Sequence of chain 1.B:
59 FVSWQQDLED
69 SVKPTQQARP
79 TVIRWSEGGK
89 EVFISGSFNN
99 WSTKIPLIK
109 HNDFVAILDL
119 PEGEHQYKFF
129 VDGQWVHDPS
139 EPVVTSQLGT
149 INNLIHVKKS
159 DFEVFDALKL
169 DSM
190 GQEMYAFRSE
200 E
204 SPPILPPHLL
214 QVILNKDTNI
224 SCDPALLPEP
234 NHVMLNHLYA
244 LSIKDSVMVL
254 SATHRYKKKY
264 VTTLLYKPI

Sequence of chain 1.A:
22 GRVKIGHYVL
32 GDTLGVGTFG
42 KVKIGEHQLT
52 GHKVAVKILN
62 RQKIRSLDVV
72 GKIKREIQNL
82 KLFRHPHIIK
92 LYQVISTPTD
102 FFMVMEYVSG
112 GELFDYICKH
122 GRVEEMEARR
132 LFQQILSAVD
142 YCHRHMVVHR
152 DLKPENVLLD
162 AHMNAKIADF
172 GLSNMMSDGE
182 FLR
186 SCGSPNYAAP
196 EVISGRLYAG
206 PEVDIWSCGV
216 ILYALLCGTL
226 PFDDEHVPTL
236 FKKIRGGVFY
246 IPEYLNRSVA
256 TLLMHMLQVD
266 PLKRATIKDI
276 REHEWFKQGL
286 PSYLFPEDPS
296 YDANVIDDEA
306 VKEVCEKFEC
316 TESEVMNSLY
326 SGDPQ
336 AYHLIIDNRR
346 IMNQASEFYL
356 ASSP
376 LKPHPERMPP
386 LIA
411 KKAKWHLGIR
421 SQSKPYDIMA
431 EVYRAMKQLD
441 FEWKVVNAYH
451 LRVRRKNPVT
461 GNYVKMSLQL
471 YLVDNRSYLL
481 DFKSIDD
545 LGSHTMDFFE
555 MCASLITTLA

Binding-site contacts:
Ligand atom CBG contacts residue ARG82 of chain 1.B at 3.8 Å.
Ligand atom NAT contacts residue ASP111 of chain 1.B at 3.9 Å.
Ligand atom CAZ contacts residue ARG82 of chain 1.B at 3.8 Å.
Ligand atom CAJ contacts residue SEP108 of chain 1.B at 3.7 Å.
Ligand atom CAX contacts residue GLY32 of chain 1.A at 3.4 Å.
Ligand atom CAO contacts residue VAL113 of chain 1.B at 3.6 Å (hydrophobic).
Ligand atom CL1 contacts residue LEU31 of chain 1.A at 3.9 Å.
Ligand atom NAR contacts residue ILE59 of chain 1.A at 3.4 Å.
Ligand atom OAD contacts residue GLY32 of chain 1.A at 2.7 Å (h-bond).
Ligand atom CAQ contacts residue ILE59 of chain 1.A at 3.5 Å (hydrophobic).
Ligand atom CAI contacts residue GLY41 of chain 1.A at 3.7 Å.
Ligand atom OAU contacts residue ARG82 of chain 1.B at 3.2 Å (salt-bridge).
Ligand atom CAP contacts residue ARG82 of chain 1.B at 3.4 Å.
Ligand atom CL1 contacts residue ILE59 of chain 1.A at 3.5 Å.
Ligand atom CAQ contacts residue ASP101 of chain 1.A at 3.1 Å.
Ligand atom CAH contacts residue GLY32 of chain 1.A at 3.5 Å.
Ligand atom CAJ contacts residue LYS107 of chain 1.B at 3.7 Å.
Ligand atom NAR contacts residue ARG82 of chain 1.B at 3.6 Å.
Ligand atom NAR contacts residue ASP101 of chain 1.A at 3.0 Å (salt-bridge).
Ligand atom CAK contacts residue ILE59 of chain 1.A at 4.0 Å (hydrophobic).
Ligand atom CAG contacts residue LYS107 of chain 1.B at 3.3 Å.
Ligand atom CAG contacts residue ILE106 of chain 1.B at 3.8 Å (hydrophobic).
Ligand atom CAY contacts residue ILE59 of chain 1.A at 3.4 Å (hydrophobic).
Ligand atom OAD contacts residue LEU31 of chain 1.A at 3.2 Å.
Ligand atom CAK contacts residue ASN61 of chain 1.A at 3.8 Å.
Ligand atom OAU contacts residue ASN61 of chain 1.A at 3.7 Å.
Ligand atom CBH contacts residue ARG82 of chain 1.B at 3.9 Å.
Ligand atom CAL contacts residue SEP108 of chain 1.B at 3.6 Å.
Ligand atom CAN contacts residue SEP108 of chain 1.B at 4.0 Å.
Ligand atom CL1 contacts residue PHE103 of chain 1.A at 3.8 Å.
Ligand atom CBA contacts residue SEP108 of chain 1.B at 3.9 Å.
Ligand atom CBG contacts residue ILE59 of chain 1.A at 3.5 Å (hydrophobic).
Ligand atom CBG contacts residue ASP101 of chain 1.A at 3.4 Å.
Ligand atom CAM contacts residue VAL24 of chain 1.A at 3.8 Å (hydrophobic).
Ligand atom NAT contacts residue ARG82 of chain 1.B at 3.7 Å.
Ligand atom CAZ contacts residue ASN61 of chain 1.A at 3.9 Å.
Ligand atom CAH contacts residue LEU31 of chain 1.A at 3.3 Å (hydrophobic).
Ligand atom CBF contacts residue ILE59 of chain 1.A at 4.1 Å (hydrophobic).
Ligand atom CBC contacts residue ARG82 of chain 1.B at 3.3 Å.
Ligand atom CAX contacts residue LEU31 of chain 1.A at 3.6 Å (hydrophobic).

This protein binds this small molecule.
Small molecule (SMILES): Cc1ccc(Oc2nc3nc(-c4ccc(-c5ccccc5O)cc4)c(Cl)cc3[nH]2)cc1C(=O)O